A small-molecule ligand and the protein it binds are described below.
Small molecule (SMILES): O=C(O)CCC(=O)C(=O)O

Binding-site contacts:
Ligand atom O2 contacts residue ATP1 of chain 2.M at 2.8 Å (h-bond).
Ligand atom C3 contacts residue GLY41 of chain 2.C at 3.5 Å.
Ligand atom C1 contacts residue GLY37 of chain 2.C at 3.3 Å.
Ligand atom O4 contacts residue LYS58 of chain 2.C at 3.0 Å (salt-bridge).
Ligand atom C1 contacts residue MG1 of chain 2.K at 2.8 Å.
Ligand atom O5 contacts residue GLN39 of chain 2.C at 2.8 Å (h-bond).
Ligand atom C2 contacts residue GLN39 of chain 2.C at 3.3 Å.
Ligand atom O4 contacts residue LEU56 of chain 2.C at 3.8 Å.
Ligand atom C5 contacts residue LYS58 of chain 2.C at 3.5 Å.
Ligand atom O3 contacts residue LYS58 of chain 2.C at 3.1 Å (salt-bridge).
Ligand atom C2 contacts residue ATP1 of chain 2.M at 3.5 Å.
Ligand atom O1 contacts residue MG1 of chain 2.K at 4.0 Å.
Ligand atom C1 contacts residue GLY41 of chain 2.C at 3.8 Å.
Ligand atom O2 contacts residue GLN39 of chain 2.C at 2.7 Å (h-bond).
Ligand atom O1 contacts residue ARG36 of chain 2.C at 3.7 Å.
Ligand atom C4 contacts residue ILE42 of chain 2.C at 3.9 Å (hydrophobic).
Ligand atom O4 contacts residue GLY87 of chain 2.C at 3.6 Å.
Ligand atom O3 contacts residue GLY87 of chain 2.C at 3.7 Å.
Ligand atom O1 contacts residue GLY41 of chain 2.C at 2.8 Å (h-bond).
Ligand atom C1 contacts residue ATP1 of chain 2.M at 3.4 Å.
Ligand atom O1 contacts residue LYS40 of chain 2.C at 3.4 Å (salt-bridge).
Ligand atom O5 contacts residue PHE86 of chain 2.C at 3.4 Å.
Ligand atom C5 contacts residue PHE86 of chain 2.C at 3.9 Å (hydrophobic).
Ligand atom C3 contacts residue ILE42 of chain 2.C at 4.0 Å (hydrophobic).
Ligand atom C2 contacts residue MG1 of chain 2.K at 2.9 Å.
Ligand atom O2 contacts residue MG1 of chain 2.K at 2.0 Å.
Ligand atom C3 contacts residue LEU56 of chain 2.C at 4.1 Å (hydrophobic).
Ligand atom O3 contacts residue PHE86 of chain 2.C at 3.8 Å.
Ligand atom O1 contacts residue GLN39 of chain 2.C at 3.9 Å.
Ligand atom C4 contacts residue PHE86 of chain 2.C at 3.7 Å (hydrophobic).
Ligand atom O1 contacts residue GLY37 of chain 2.C at 3.0 Å (h-bond).
Ligand atom C1 contacts residue GLN39 of chain 2.C at 3.3 Å.
Ligand atom O5 contacts residue ATP1 of chain 2.M at 3.0 Å (h-bond).
Ligand atom O5 contacts residue MG1 of chain 2.K at 2.2 Å.
Ligand atom O2 contacts residue GLU38 of chain 2.C at 3.3 Å (salt-bridge).
Ligand atom O5 contacts residue GLY87 of chain 2.C at 3.1 Å (h-bond).
Ligand atom C5 contacts residue GLY87 of chain 2.C at 3.6 Å.
Ligand atom O3 contacts residue ARG9 of chain 2.C at 3.6 Å.
Ligand atom C1 contacts residue LYS40 of chain 2.C at 4.0 Å.
Ligand atom O2 contacts residue GLY37 of chain 2.C at 3.0 Å (h-bond).

Sequence of chain 2.C:
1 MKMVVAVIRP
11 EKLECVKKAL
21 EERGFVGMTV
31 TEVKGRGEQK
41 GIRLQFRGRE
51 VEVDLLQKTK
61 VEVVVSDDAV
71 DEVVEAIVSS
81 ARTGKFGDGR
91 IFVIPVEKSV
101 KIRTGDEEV